Binding-site contacts:
Ligand atom N16 contacts residue PHE348 of chain 1.A at 2.8 Å (h-bond).
Ligand atom O02 contacts residue ILE258 of chain 1.A at 3.2 Å.
Ligand atom C25 contacts residue PHE348 of chain 1.A at 3.8 Å (hydrophobic).
Ligand atom O02 contacts residue THR270 of chain 1.A at 3.5 Å (h-bond).
Ligand atom S11 contacts residue FAD1 of chain 1.C at 3.3 Å (h-bond).
Ligand atom C23 contacts residue ARG109 of chain 1.A at 3.4 Å.
Ligand atom C15 contacts residue PHE348 of chain 1.A at 3.4 Å (hydrophobic).
Ligand atom C20 contacts residue PHE348 of chain 1.A at 3.5 Å (hydrophobic).
Ligand atom C06 contacts residue FAD1 of chain 1.C at 3.2 Å.
Ligand atom O28 contacts residue MET403 of chain 1.A at 3.2 Å.
Ligand atom C08 contacts residue FAD1 of chain 1.C at 3.0 Å.
Ligand atom C04 contacts residue FAD1 of chain 1.C at 3.7 Å.
Ligand atom O12 contacts residue GLN351 of chain 1.A at 3.5 Å (h-bond).
Ligand atom C09 contacts residue FAD1 of chain 1.C at 3.2 Å.
Ligand atom O12 contacts residue ALA79 of chain 1.A at 3.0 Å.
Ligand atom N14 contacts residue GLN351 of chain 1.A at 3.6 Å.
Ligand atom C23 contacts residue MET403 of chain 1.A at 3.8 Å (hydrophobic).
Ligand atom C01 contacts residue ASN77 of chain 1.A at 3.7 Å.
Ligand atom C01 contacts residue THR268 of chain 1.A at 3.7 Å.
Ligand atom C21 contacts residue PHE348 of chain 1.A at 3.7 Å (hydrophobic).
Ligand atom C18 contacts residue LEU247 of chain 1.A at 3.5 Å (hydrophobic).
Ligand atom C03 contacts residue ILE258 of chain 1.A at 3.3 Å (hydrophobic).
Ligand atom O05 contacts residue PHE272 of chain 1.A at 3.7 Å.
Ligand atom C24 contacts residue ARG109 of chain 1.A at 3.1 Å.
Ligand atom C06 contacts residue PHE272 of chain 1.A at 3.2 Å (hydrophobic).
Ligand atom C24 contacts residue ILE249 of chain 1.A at 3.8 Å (hydrophobic).
Ligand atom C17 contacts residue PHE348 of chain 1.A at 3.6 Å (hydrophobic).
Ligand atom O27 contacts residue ASN399 of chain 1.A at 3.0 Å.
Ligand atom N14 contacts residue PHE348 of chain 1.A at 3.1 Å (h-bond).
Ligand atom O05 contacts residue FAD1 of chain 1.C at 3.3 Å.
Ligand atom C09 contacts residue ALA79 of chain 1.A at 3.7 Å (hydrophobic).
Ligand atom C07 contacts residue FAD1 of chain 1.C at 3.3 Å.
Ligand atom C04 contacts residue ILE258 of chain 1.A at 3.8 Å (hydrophobic).
Ligand atom O28 contacts residue ASN399 of chain 1.A at 3.0 Å.
Ligand atom O12 contacts residue FAD1 of chain 1.C at 3.2 Å (h-bond).
Ligand atom N26 contacts residue ASN399 of chain 1.A at 3.4 Å.
Ligand atom C10 contacts residue ILE258 of chain 1.A at 3.7 Å (hydrophobic).
Ligand atom C25 contacts residue ARG109 of chain 1.A at 3.7 Å.
Ligand atom O27 contacts residue TYR349 of chain 1.A at 3.7 Å.
Ligand atom O13 contacts residue FAD1 of chain 1.C at 2.7 Å (h-bond).

Sequence of chain 1.A:
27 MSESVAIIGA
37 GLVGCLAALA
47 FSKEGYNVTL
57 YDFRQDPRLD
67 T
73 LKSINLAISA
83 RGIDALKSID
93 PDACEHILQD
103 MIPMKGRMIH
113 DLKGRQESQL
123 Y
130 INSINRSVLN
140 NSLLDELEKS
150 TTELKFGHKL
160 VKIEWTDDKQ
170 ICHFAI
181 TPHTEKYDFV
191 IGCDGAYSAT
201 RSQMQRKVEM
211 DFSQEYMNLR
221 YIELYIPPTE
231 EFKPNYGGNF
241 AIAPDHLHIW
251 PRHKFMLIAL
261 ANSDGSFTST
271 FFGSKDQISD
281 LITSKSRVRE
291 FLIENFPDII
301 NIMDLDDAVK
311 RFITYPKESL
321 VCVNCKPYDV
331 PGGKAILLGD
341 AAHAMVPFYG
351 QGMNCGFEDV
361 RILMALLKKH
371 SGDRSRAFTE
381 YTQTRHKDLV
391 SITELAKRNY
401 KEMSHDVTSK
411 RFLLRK

The protein below binds the small molecule below.
Small molecule (SMILES): COc1ccc(S(=O)(=O)Nc2nc(-c3cccc([N+](=O)[O-])c3)cs2)cc1OC